A protein and the small-molecule ligand that binds it are described below.
Small molecule (SMILES): Nc1ccn([C@@H]2O[C@H](CO[P](=O)(O)O[C@H]3[C@@H](O)[C@H](n4ccc(=O)[nH]c4=O)O[C@@H]3CO[P](=O)(O)O[C@H]3[C@@H](O)[C@H](n4ccc(N)nc4=O)O[C@@H]3CO[P](=O)(O)O[C@H]3[C@@H](O)[C@H](n4ccc(=O)[nH]c4=O)O[C@@H]3CO[P](=O)(O)O[C@H]3[C@@H](O)[C@H](n4cnc5c(=O)nc(N)[nH]c54)O[C@@H]3CO[P](=O)(O)O[C@H]3[C@@H](O)[C@H](n4cnc5c(N)ncnc54)O[C@@H]3CO)[C@@H](O)[C@H]2O)c(=O)n1

Sequence of chain 54.C:
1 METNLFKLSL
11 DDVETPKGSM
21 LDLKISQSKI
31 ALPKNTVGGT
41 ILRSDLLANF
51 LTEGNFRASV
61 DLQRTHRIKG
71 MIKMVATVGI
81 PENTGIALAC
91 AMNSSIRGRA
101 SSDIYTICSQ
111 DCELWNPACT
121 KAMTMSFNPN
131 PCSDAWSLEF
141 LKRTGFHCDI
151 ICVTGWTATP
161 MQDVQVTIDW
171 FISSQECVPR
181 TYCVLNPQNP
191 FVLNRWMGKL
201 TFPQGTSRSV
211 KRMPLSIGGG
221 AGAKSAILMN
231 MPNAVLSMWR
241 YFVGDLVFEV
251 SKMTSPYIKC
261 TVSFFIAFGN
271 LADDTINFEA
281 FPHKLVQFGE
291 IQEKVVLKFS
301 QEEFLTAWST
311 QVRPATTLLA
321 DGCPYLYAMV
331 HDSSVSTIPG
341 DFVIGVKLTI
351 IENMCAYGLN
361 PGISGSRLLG

Binding-site contacts:
Ligand atom O2' contacts residue MET1 of chain 54.C at 3.2 Å (h-bond).
Ligand atom O2' contacts residue MET125 of chain 8.C at 3.6 Å.
Ligand atom N6 contacts residue THR349 of chain 8.C at 3.9 Å.
Ligand atom C4' contacts residue SER126 of chain 8.C at 3.4 Å.
Ligand atom O2' contacts residue SER126 of chain 8.C at 3.6 Å (h-bond).
Ligand atom N7 contacts residue ILE350 of chain 8.C at 3.8 Å.
Ligand atom O3' contacts residue SER126 of chain 8.C at 3.3 Å.
Ligand atom C5' contacts residue SER126 of chain 8.C at 3.9 Å.
Ligand atom C5 contacts residue ILE350 of chain 8.C at 3.6 Å (hydrophobic).
Ligand atom C4' contacts residue GLU2 of chain 54.C at 3.5 Å.
Ligand atom OP1 contacts residue THR124 of chain 8.C at 4.0 Å.
Ligand atom P contacts residue SER126 of chain 8.C at 3.7 Å.
Ligand atom C5' contacts residue GLU2 of chain 54.C at 3.2 Å.
Ligand atom N3 contacts residue ARG180 of chain 8.C at 4.0 Å.
Ligand atom P contacts residue LYS7 of chain 54.C at 3.2 Å.
Ligand atom O4' contacts residue PRO190 of chain 8.C at 3.2 Å.
Ligand atom C4 contacts residue VAL192 of chain 8.C at 3.9 Å (hydrophobic).
Ligand atom C1' contacts residue PRO190 of chain 8.C at 3.9 Å (hydrophobic).
Ligand atom O4' contacts residue MET1 of chain 54.C at 3.7 Å.
Ligand atom OP1 contacts residue ASN4 of chain 54.C at 3.5 Å.
Ligand atom C2 contacts residue ARG180 of chain 8.C at 3.6 Å.
Ligand atom N6 contacts residue ILE350 of chain 8.C at 4.0 Å.
Ligand atom C4' contacts residue MET1 of chain 54.C at 3.9 Å (hydrophobic).
Ligand atom C1' contacts residue ARG180 of chain 8.C at 3.7 Å.
Ligand atom O4' contacts residue ARG180 of chain 8.C at 4.0 Å.
Ligand atom OP1 contacts residue LYS7 of chain 54.C at 3.4 Å (salt-bridge).
Ligand atom N3 contacts residue VAL192 of chain 8.C at 3.4 Å.
Ligand atom P contacts residue THR3 of chain 54.C at 3.9 Å.
Ligand atom O3' contacts residue THR3 of chain 54.C at 3.8 Å.
Ligand atom OP1 contacts residue SER126 of chain 8.C at 2.8 Å (h-bond).
Ligand atom C6 contacts residue ILE350 of chain 8.C at 3.8 Å (hydrophobic).
Ligand atom C5' contacts residue THR124 of chain 8.C at 3.5 Å.
Ligand atom O5' contacts residue LYS7 of chain 54.C at 3.4 Å (salt-bridge).
Ligand atom O3' contacts residue GLU2 of chain 54.C at 3.6 Å.
Ligand atom OP1 contacts residue THR124 of chain 8.C at 3.8 Å.
Ligand atom OP1 contacts residue THR3 of chain 54.C at 2.9 Å (h-bond).
Ligand atom C2 contacts residue VAL192 of chain 8.C at 3.7 Å (hydrophobic).
Ligand atom OP2 contacts residue LYS7 of chain 54.C at 2.6 Å (salt-bridge).
Ligand atom C4' contacts residue THR124 of chain 8.C at 3.6 Å.
Ligand atom O2' contacts residue ARG180 of chain 8.C at 3.9 Å.

Sequence of chain 8.C:
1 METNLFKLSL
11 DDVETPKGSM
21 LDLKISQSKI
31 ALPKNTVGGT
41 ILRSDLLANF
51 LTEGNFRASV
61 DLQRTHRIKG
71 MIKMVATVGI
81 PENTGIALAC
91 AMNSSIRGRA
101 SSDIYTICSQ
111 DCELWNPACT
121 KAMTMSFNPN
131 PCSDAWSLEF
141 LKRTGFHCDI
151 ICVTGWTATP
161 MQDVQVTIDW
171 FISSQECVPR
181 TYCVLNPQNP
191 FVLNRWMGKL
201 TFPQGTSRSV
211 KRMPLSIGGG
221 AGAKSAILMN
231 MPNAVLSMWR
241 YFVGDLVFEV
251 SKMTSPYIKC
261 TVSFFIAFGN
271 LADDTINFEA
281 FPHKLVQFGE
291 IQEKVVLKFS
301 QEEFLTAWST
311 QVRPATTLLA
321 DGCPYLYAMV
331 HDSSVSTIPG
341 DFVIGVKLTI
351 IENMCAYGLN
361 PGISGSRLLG